Sequence of chain 1.D:
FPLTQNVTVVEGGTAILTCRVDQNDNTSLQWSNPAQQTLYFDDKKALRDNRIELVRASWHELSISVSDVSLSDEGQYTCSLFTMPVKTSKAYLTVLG

Binding-site contacts:
Ligand atom N2 contacts residue ASN15 of chain 1.D at 2.4 Å (h-bond).
Ligand atom C2 contacts residue ASN15 of chain 1.D at 2.3 Å.
Ligand atom C4 contacts residue ASN15 of chain 1.D at 4.2 Å.
Ligand atom C3 contacts residue ASN15 of chain 1.D at 3.6 Å.
Ligand atom C7 contacts residue ASN15 of chain 1.D at 3.6 Å.
Ligand atom C5 contacts residue ASN15 of chain 1.D at 3.8 Å.
Ligand atom O6 contacts residue TYR101 of chain 1.D at 4.3 Å.
Ligand atom O5 contacts residue ASN15 of chain 1.D at 2.5 Å (h-bond).
Ligand atom C6 contacts residue TYR101 of chain 1.D at 4.2 Å (hydrophobic).
Ligand atom C5 contacts residue TYR101 of chain 1.D at 4.2 Å (hydrophobic).
Ligand atom C1 contacts residue TYR101 of chain 1.D at 3.9 Å (hydrophobic).
Ligand atom C1 contacts residue ASN15 of chain 1.D at 1.4 Å.
Ligand atom O7 contacts residue ASN15 of chain 1.D at 4.2 Å.
Ligand atom O5 contacts residue TYR101 of chain 1.D at 3.5 Å.

This protein binds this small molecule.
Small molecule (SMILES): CC(=O)N[C@@H]1[C@@H](O)[C@H](O)[C@@H](CO)O[C@H]1O